Binding-site contacts:
Ligand atom C5 contacts residue ASN234 of chain 1.B at 3.7 Å.
Ligand atom C8 contacts residue ILE233 of chain 1.B at 3.8 Å (hydrophobic).
Ligand atom C7 contacts residue ASN234 of chain 1.B at 3.1 Å.
Ligand atom C4 contacts residue ASN234 of chain 1.B at 4.2 Å.
Ligand atom C1 contacts residue ASN234 of chain 1.B at 1.4 Å.
Ligand atom C8 contacts residue ASN234 of chain 1.B at 3.7 Å.
Ligand atom C2 contacts residue ASN234 of chain 1.B at 2.5 Å.
Ligand atom N2 contacts residue ASN234 of chain 1.B at 2.9 Å (h-bond).
Ligand atom O5 contacts residue ASN234 of chain 1.B at 2.4 Å (h-bond).
Ligand atom C3 contacts residue ASN234 of chain 1.B at 3.8 Å.
Ligand atom O7 contacts residue ASN234 of chain 1.B at 2.9 Å (h-bond).

A small-molecule ligand and the protein it binds are described below.
Small molecule (SMILES): CC(=O)N[C@@H]1[C@@H](O)[C@H](O)[C@@H](CO)O[C@H]1O

Sequence of chain 1.B:
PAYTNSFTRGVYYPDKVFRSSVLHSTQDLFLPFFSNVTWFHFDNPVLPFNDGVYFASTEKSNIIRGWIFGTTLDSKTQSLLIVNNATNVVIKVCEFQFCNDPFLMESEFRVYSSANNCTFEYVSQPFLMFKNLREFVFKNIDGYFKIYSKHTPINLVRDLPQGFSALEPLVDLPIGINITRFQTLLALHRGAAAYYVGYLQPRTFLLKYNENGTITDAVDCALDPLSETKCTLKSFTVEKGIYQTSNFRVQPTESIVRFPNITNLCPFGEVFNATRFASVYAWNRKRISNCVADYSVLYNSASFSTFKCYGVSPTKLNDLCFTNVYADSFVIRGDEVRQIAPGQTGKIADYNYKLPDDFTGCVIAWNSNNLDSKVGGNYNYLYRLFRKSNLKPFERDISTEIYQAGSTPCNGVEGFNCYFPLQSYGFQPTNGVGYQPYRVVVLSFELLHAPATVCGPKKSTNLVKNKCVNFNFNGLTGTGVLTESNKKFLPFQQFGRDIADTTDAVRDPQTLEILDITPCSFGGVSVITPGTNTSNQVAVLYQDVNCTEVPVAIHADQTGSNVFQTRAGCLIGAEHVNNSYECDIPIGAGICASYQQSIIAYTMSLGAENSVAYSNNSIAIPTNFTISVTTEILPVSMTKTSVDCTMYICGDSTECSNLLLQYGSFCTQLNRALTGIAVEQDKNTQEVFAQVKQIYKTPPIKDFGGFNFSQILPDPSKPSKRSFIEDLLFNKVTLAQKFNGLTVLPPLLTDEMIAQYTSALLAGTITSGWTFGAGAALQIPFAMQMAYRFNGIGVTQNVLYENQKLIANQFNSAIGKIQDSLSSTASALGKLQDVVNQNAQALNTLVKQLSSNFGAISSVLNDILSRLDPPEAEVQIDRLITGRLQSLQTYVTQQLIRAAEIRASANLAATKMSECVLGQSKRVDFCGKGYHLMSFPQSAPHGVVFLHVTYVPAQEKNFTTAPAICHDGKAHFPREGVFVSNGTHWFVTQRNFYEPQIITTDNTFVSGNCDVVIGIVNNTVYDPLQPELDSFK